Binding-site contacts:
Ligand atom C7 contacts residue TYR267 of chain 1.C at 4.4 Å (hydrophobic).
Ligand atom C5 contacts residue SER204 of chain 1.C at 4.1 Å.
Ligand atom O7 contacts residue ASN207 of chain 1.C at 4.0 Å.
Ligand atom C1 contacts residue ASN207 of chain 1.C at 1.5 Å.
Ligand atom C6 contacts residue SER204 of chain 1.C at 3.9 Å.
Ligand atom O6 contacts residue GLY276 of chain 1.C at 3.4 Å.
Ligand atom C3 contacts residue ASN207 of chain 1.C at 3.7 Å.
Ligand atom C2 contacts residue ASN207 of chain 1.C at 2.3 Å.
Ligand atom C8 contacts residue ASN207 of chain 1.C at 3.0 Å.
Ligand atom O5 contacts residue GLU203 of chain 1.C at 3.4 Å.
Ligand atom O5 contacts residue SER204 of chain 1.C at 3.6 Å.
Ligand atom C8 contacts residue HIS269 of chain 1.C at 3.8 Å.
Ligand atom C1 contacts residue SER204 of chain 1.C at 4.1 Å.
Ligand atom C4 contacts residue GLU203 of chain 1.C at 4.1 Å.
Ligand atom C6 contacts residue GLU203 of chain 1.C at 3.3 Å.
Ligand atom O7 contacts residue TYR267 of chain 1.C at 3.5 Å (h-bond).
Ligand atom O6 contacts residue GLU203 of chain 1.C at 2.6 Å (salt-bridge).
Ligand atom O5 contacts residue ASN207 of chain 1.C at 2.5 Å (h-bond).
Ligand atom C1 contacts residue GLU203 of chain 1.C at 3.8 Å.
Ligand atom C7 contacts residue ASN207 of chain 1.C at 3.1 Å.
Ligand atom O6 contacts residue SER273 of chain 1.C at 4.4 Å.
Ligand atom C5 contacts residue GLU203 of chain 1.C at 3.8 Å.
Ligand atom C6 contacts residue GLY276 of chain 1.C at 3.9 Å.
Ligand atom N2 contacts residue ASN207 of chain 1.C at 2.7 Å (h-bond).
Ligand atom C5 contacts residue ASN207 of chain 1.C at 3.8 Å.
Ligand atom C4 contacts residue ASN207 of chain 1.C at 4.2 Å.

Sequence of chain 1.C:
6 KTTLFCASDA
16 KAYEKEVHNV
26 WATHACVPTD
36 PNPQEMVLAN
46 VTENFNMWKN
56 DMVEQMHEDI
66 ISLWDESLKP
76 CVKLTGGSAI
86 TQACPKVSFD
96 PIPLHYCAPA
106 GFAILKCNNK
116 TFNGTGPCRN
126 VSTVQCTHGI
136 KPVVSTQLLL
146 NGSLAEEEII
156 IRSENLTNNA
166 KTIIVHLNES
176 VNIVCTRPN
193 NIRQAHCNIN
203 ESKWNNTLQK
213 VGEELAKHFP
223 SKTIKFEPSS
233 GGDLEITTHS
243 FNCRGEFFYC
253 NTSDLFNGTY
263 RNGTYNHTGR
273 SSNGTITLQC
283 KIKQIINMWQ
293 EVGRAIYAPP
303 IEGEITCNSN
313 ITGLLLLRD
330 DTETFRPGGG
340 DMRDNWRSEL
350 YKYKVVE

This small molecule binds to this protein.
Small molecule (SMILES): CC(=O)N[C@@H]1[C@@H](O)[C@H](O)[C@@H](CO)O[C@H]1O